Sequence of chain 1.B:
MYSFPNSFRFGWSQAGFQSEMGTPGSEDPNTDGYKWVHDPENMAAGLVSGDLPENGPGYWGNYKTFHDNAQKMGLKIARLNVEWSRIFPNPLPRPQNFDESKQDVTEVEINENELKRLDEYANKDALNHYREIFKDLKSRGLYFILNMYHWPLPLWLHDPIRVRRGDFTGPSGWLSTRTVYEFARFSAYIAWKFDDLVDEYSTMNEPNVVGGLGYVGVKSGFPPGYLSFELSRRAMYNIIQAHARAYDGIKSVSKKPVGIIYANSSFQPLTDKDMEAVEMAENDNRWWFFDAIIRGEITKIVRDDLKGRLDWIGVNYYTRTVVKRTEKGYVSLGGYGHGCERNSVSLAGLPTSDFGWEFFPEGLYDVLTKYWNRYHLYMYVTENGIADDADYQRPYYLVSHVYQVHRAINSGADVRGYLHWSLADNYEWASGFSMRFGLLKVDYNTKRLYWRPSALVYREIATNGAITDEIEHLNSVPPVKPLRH

The small molecule below binds the protein below.
Small molecule (SMILES): c1ccc2[nH]ccc2c1

Binding-site contacts:
Ligand atom C3 contacts residue GLY33 of chain 1.B at 3.6 Å.
Ligand atom C5 contacts residue TRP433 of chain 1.B at 3.8 Å (hydrophobic).
Ligand atom C3 contacts residue PRO223 of chain 1.B at 3.9 Å (hydrophobic).
Ligand atom C7 contacts residue TRP433 of chain 1.B at 3.7 Å (hydrophobic).
Ligand atom N1 contacts residue TRP433 of chain 1.B at 4.1 Å.
Ligand atom C4 contacts residue PHE17 of chain 1.B at 4.0 Å (hydrophobic).
Ligand atom C4 contacts residue PRO223 of chain 1.B at 4.3 Å (hydrophobic).
Ligand atom C6 contacts residue PRO223 of chain 1.B at 3.9 Å (hydrophobic).
Ligand atom C9 contacts residue TRP433 of chain 1.B at 3.5 Å (hydrophobic).
Ligand atom C8 contacts residue TRP433 of chain 1.B at 3.5 Å (hydrophobic).
Ligand atom C5 contacts residue GLY221 of chain 1.B at 4.3 Å.
Ligand atom N1 contacts residue TRP151 of chain 1.B at 3.6 Å.
Ligand atom C7 contacts residue PHE222 of chain 1.B at 3.8 Å (hydrophobic).
Ligand atom C3 contacts residue PRO152 of chain 1.B at 4.0 Å (hydrophobic).
Ligand atom C5 contacts residue VAL37 of chain 1.B at 3.4 Å (hydrophobic).
Ligand atom C6 contacts residue ALA434 of chain 1.B at 4.0 Å (hydrophobic).
Ligand atom C4 contacts residue GLY33 of chain 1.B at 3.8 Å.
Ligand atom C7 contacts residue PRO223 of chain 1.B at 3.3 Å (hydrophobic).
Ligand atom C2 contacts residue TRP151 of chain 1.B at 3.4 Å (hydrophobic).
Ligand atom C2 contacts residue PRO223 of chain 1.B at 3.8 Å (hydrophobic).
Ligand atom C2 contacts residue PRO152 of chain 1.B at 3.8 Å (hydrophobic).
Ligand atom C4 contacts residue TRP433 of chain 1.B at 3.7 Å (hydrophobic).
Ligand atom C2 contacts residue TRP433 of chain 1.B at 4.0 Å (hydrophobic).
Ligand atom C3 contacts residue TRP433 of chain 1.B at 3.8 Å (hydrophobic).
Ligand atom C6 contacts residue TRP433 of chain 1.B at 3.6 Å (hydrophobic).
Ligand atom C8 contacts residue PRO223 of chain 1.B at 3.2 Å (hydrophobic).
Ligand atom C6 contacts residue GLY221 of chain 1.B at 3.5 Å.
Ligand atom C4 contacts residue TRP36 of chain 1.B at 4.4 Å (hydrophobic).
Ligand atom C2 contacts residue PHE222 of chain 1.B at 4.2 Å (hydrophobic).
Ligand atom C8 contacts residue PHE222 of chain 1.B at 4.2 Å (hydrophobic).
Ligand atom C6 contacts residue TRP36 of chain 1.B at 4.4 Å (hydrophobic).
Ligand atom N1 contacts residue PHE222 of chain 1.B at 3.4 Å.
Ligand atom N1 contacts residue PRO223 of chain 1.B at 3.5 Å.
Ligand atom C5 contacts residue ALA434 of chain 1.B at 4.4 Å (hydrophobic).
Ligand atom C9 contacts residue PRO223 of chain 1.B at 3.8 Å (hydrophobic).
Ligand atom C5 contacts residue TRP36 of chain 1.B at 4.0 Å (hydrophobic).
Ligand atom C7 contacts residue GLY221 of chain 1.B at 4.0 Å.
Ligand atom C5 contacts residue PRO223 of chain 1.B at 4.3 Å (hydrophobic).
Ligand atom C4 contacts residue VAL37 of chain 1.B at 3.8 Å (hydrophobic).
Ligand atom C9 contacts residue GLY33 of chain 1.B at 3.9 Å.